Binding-site contacts:
Ligand atom C10 contacts residue VAL247 of chain 1.A at 3.8 Å (hydrophobic).
Ligand atom C3 contacts residue THR101 of chain 1.A at 3.8 Å.
Ligand atom C5 contacts residue LEU244 of chain 1.A at 3.9 Å (hydrophobic).
Ligand atom C2 contacts residue PHE87 of chain 1.A at 4.0 Å (hydrophobic).
Ligand atom C1 contacts residue VAL247 of chain 1.A at 4.3 Å (hydrophobic).
Ligand atom O contacts residue TYR96 of chain 1.A at 2.6 Å (h-bond).
Ligand atom C10 contacts residue PHE87 of chain 1.A at 3.9 Å (hydrophobic).
Ligand atom C6 contacts residue GLY248 of chain 1.A at 4.1 Å.
Ligand atom C5 contacts residue GLY248 of chain 1.A at 4.4 Å.
Ligand atom C6 contacts residue VAL247 of chain 1.A at 3.7 Å (hydrophobic).
Ligand atom C2 contacts residue TYR96 of chain 1.A at 3.3 Å (hydrophobic).
Ligand atom C8 contacts residue ASP297 of chain 1.A at 3.8 Å.
Ligand atom O contacts residue LEU244 of chain 1.A at 4.0 Å.
Ligand atom O contacts residue PHE98 of chain 1.A at 4.4 Å.
Ligand atom C6 contacts residue CMO1 of chain 1.E at 3.7 Å.
Ligand atom C8 contacts residue VAL295 of chain 1.A at 3.7 Å (hydrophobic).
Ligand atom C9 contacts residue THR252 of chain 1.A at 4.3 Å.
Ligand atom O contacts residue PHE87 of chain 1.A at 3.2 Å.
Ligand atom C8 contacts residue ILE395 of chain 1.A at 4.1 Å (hydrophobic).
Ligand atom C9 contacts residue HEM1 of chain 1.D at 3.9 Å.
Ligand atom C3 contacts residue TYR96 of chain 1.A at 3.3 Å (hydrophobic).
Ligand atom C7 contacts residue CMO1 of chain 1.E at 4.4 Å.
Ligand atom C9 contacts residue VAL295 of chain 1.A at 4.0 Å (hydrophobic).
Ligand atom C6 contacts residue LEU244 of chain 1.A at 4.1 Å (hydrophobic).
Ligand atom C10 contacts residue VAL396 of chain 1.A at 4.2 Å (hydrophobic).
Ligand atom C4 contacts residue CMO1 of chain 1.E at 4.1 Å.
Ligand atom C2 contacts residue LEU244 of chain 1.A at 3.9 Å (hydrophobic).
Ligand atom C3 contacts residue LEU244 of chain 1.A at 3.7 Å (hydrophobic).
Ligand atom C5 contacts residue HEM1 of chain 1.D at 3.8 Å.
Ligand atom C8 contacts residue HEM1 of chain 1.D at 4.1 Å.
Ligand atom C3 contacts residue HEM1 of chain 1.D at 4.4 Å.
Ligand atom C4 contacts residue HEM1 of chain 1.D at 3.8 Å.
Ligand atom C5 contacts residue CMO1 of chain 1.E at 3.3 Å.
Ligand atom C9 contacts residue CMO1 of chain 1.E at 3.4 Å.
Ligand atom C10 contacts residue THR185 of chain 1.A at 4.0 Å.
Ligand atom C10 contacts residue ILE395 of chain 1.A at 4.0 Å (hydrophobic).
Ligand atom C9 contacts residue VAL396 of chain 1.A at 4.4 Å (hydrophobic).

This small molecule binds to this protein.
Small molecule (SMILES): CC1(C)[C@@H]2CC[C@@]1(C)C(=O)C2

Sequence of chain 1.A:
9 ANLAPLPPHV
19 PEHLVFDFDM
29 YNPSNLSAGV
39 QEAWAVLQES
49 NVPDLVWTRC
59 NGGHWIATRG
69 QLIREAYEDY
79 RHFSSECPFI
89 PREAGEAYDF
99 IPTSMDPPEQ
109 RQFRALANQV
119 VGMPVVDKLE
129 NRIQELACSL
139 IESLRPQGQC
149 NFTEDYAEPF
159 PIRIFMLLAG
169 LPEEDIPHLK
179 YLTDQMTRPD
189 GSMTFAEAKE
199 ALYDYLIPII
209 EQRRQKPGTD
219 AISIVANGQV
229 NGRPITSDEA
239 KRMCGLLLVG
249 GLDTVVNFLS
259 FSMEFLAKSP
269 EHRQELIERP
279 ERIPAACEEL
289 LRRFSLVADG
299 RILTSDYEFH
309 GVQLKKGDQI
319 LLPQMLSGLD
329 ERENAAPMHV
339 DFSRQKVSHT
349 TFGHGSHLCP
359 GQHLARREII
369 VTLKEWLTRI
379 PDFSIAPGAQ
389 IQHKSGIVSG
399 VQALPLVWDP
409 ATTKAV